A protein and the small-molecule ligand that binds it are described below.
Small molecule (SMILES): Nc1ncnc2c1ncn2[C@H]1C[C@H](O)[C@@H](COP(=O)(O)O)O1

Binding-site contacts:
Ligand atom C5 contacts residue PRO422 of chain 1.EA at 4.0 Å (hydrophobic).
Ligand atom N1 contacts residue GLY430 of chain 1.EA at 2.9 Å (h-bond).
Ligand atom N7 contacts residue SER423 of chain 1.EA at 4.0 Å.
Ligand atom N9 contacts residue PRO422 of chain 1.EA at 4.3 Å.
Ligand atom O5' contacts residue PRO422 of chain 1.EA at 3.8 Å.
Ligand atom C4 contacts residue PRO422 of chain 1.EA at 4.2 Å (hydrophobic).
Ligand atom O1P contacts residue HIS421 of chain 1.EA at 4.1 Å.
Ligand atom C2 contacts residue PRO201 of chain 1.EA at 4.2 Å (hydrophobic).
Ligand atom C8 contacts residue HIS421 of chain 1.EA at 3.8 Å.
Ligand atom P contacts residue PHE420 of chain 1.EA at 4.2 Å.
Ligand atom C3' contacts residue PRO422 of chain 1.EA at 3.7 Å (hydrophobic).
Ligand atom N9 contacts residue PRO201 of chain 1.EA at 3.8 Å.
Ligand atom N3 contacts residue PRO422 of chain 1.EA at 4.4 Å.
Ligand atom N3 contacts residue PRO201 of chain 1.EA at 4.0 Å.
Ligand atom C5' contacts residue HIS421 of chain 1.EA at 3.7 Å.
Ligand atom N6 contacts residue SER423 of chain 1.EA at 3.5 Å.
Ligand atom C2 contacts residue VAL200 of chain 1.EA at 4.4 Å (hydrophobic).
Ligand atom N6 contacts residue PHE429 of chain 1.EA at 4.1 Å.
Ligand atom C5 contacts residue PRO201 of chain 1.EA at 4.0 Å (hydrophobic).
Ligand atom P contacts residue HIS421 of chain 1.EA at 3.6 Å.
Ligand atom N7 contacts residue HIS421 of chain 1.EA at 4.0 Å.
Ligand atom N7 contacts residue PRO201 of chain 1.EA at 4.1 Å.
Ligand atom C6 contacts residue GLY430 of chain 1.EA at 3.9 Å.
Ligand atom C2 contacts residue GLY430 of chain 1.EA at 3.6 Å.
Ligand atom C1' contacts residue PRO201 of chain 1.EA at 4.3 Å (hydrophobic).
Ligand atom N6 contacts residue GLY430 of chain 1.EA at 3.0 Å (h-bond).
Ligand atom O4' contacts residue HIS421 of chain 1.EA at 4.2 Å.
Ligand atom N6 contacts residue PRO424 of chain 1.EA at 4.1 Å.
Ligand atom O5' contacts residue HIS421 of chain 1.EA at 3.0 Å (h-bond).
Ligand atom O1P contacts residue HIS419 of chain 1.EA at 4.3 Å.
Ligand atom C8 contacts residue PRO201 of chain 1.EA at 3.9 Å (hydrophobic).
Ligand atom N1 contacts residue VAL200 of chain 1.EA at 3.9 Å.
Ligand atom N1 contacts residue PRO422 of chain 1.EA at 3.6 Å.
Ligand atom C6 contacts residue PRO422 of chain 1.EA at 3.4 Å (hydrophobic).
Ligand atom N6 contacts residue PRO422 of chain 1.EA at 3.2 Å (h-bond).
Ligand atom O5' contacts residue PHE420 of chain 1.EA at 4.2 Å.
Ligand atom C4 contacts residue PRO201 of chain 1.EA at 3.9 Å (hydrophobic).
Ligand atom C6 contacts residue VAL200 of chain 1.EA at 4.2 Å (hydrophobic).
Ligand atom C6 contacts residue SER423 of chain 1.EA at 4.2 Å.
Ligand atom C6 contacts residue PRO201 of chain 1.EA at 4.3 Å (hydrophobic).

Sequence of chain 1.EA:
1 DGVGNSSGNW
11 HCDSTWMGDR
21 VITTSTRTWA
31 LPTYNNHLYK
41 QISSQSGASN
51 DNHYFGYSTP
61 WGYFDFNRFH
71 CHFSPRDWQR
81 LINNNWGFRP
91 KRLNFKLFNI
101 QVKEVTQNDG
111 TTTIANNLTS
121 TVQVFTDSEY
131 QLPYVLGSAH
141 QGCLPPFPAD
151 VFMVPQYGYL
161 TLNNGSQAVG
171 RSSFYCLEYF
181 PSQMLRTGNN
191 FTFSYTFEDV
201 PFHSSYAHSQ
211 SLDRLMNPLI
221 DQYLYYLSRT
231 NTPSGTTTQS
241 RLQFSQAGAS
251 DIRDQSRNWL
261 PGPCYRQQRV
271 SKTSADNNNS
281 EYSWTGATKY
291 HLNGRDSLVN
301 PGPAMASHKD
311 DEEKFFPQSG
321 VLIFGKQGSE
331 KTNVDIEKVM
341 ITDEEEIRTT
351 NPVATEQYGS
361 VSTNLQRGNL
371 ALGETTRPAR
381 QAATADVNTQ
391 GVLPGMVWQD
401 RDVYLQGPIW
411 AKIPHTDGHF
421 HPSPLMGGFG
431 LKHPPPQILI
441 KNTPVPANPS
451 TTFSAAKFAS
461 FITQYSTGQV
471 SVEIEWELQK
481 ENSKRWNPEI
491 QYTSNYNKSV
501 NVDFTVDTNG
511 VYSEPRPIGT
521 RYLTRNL